Binding-site contacts:
Ligand atom C5 contacts residue ASN315 of chain 1.B at 3.7 Å.
Ligand atom C3 contacts residue ASN315 of chain 1.B at 3.8 Å.
Ligand atom C2 contacts residue ASN315 of chain 1.B at 2.5 Å.
Ligand atom O5 contacts residue ASN315 of chain 1.B at 2.5 Å (h-bond).
Ligand atom C4 contacts residue GLN564 of chain 1.B at 3.7 Å.
Ligand atom C4 contacts residue ASN315 of chain 1.B at 4.3 Å.
Ligand atom O4 contacts residue GLN564 of chain 1.B at 4.5 Å.
Ligand atom O5 contacts residue GLN564 of chain 1.B at 4.0 Å.
Ligand atom C7 contacts residue ASN315 of chain 1.B at 3.8 Å.
Ligand atom O7 contacts residue ASN315 of chain 1.B at 4.3 Å.
Ligand atom O6 contacts residue GLN564 of chain 1.B at 4.2 Å.
Ligand atom O7 contacts residue ARG312 of chain 1.B at 4.0 Å.
Ligand atom C5 contacts residue GLN564 of chain 1.B at 4.0 Å.
Ligand atom C6 contacts residue GLN564 of chain 1.B at 3.6 Å.
Ligand atom C1 contacts residue ASN315 of chain 1.B at 1.4 Å.
Ligand atom O7 contacts residue PHE313 of chain 1.B at 4.0 Å.
Ligand atom N2 contacts residue ASN315 of chain 1.B at 2.9 Å (h-bond).

A protein and the small-molecule ligand that binds it are described below.
Small molecule (SMILES): CC(=O)N[C@@H]1[C@@H](O)[C@H](O)[C@@H](CO)O[C@H]1O

Sequence of chain 1.B:
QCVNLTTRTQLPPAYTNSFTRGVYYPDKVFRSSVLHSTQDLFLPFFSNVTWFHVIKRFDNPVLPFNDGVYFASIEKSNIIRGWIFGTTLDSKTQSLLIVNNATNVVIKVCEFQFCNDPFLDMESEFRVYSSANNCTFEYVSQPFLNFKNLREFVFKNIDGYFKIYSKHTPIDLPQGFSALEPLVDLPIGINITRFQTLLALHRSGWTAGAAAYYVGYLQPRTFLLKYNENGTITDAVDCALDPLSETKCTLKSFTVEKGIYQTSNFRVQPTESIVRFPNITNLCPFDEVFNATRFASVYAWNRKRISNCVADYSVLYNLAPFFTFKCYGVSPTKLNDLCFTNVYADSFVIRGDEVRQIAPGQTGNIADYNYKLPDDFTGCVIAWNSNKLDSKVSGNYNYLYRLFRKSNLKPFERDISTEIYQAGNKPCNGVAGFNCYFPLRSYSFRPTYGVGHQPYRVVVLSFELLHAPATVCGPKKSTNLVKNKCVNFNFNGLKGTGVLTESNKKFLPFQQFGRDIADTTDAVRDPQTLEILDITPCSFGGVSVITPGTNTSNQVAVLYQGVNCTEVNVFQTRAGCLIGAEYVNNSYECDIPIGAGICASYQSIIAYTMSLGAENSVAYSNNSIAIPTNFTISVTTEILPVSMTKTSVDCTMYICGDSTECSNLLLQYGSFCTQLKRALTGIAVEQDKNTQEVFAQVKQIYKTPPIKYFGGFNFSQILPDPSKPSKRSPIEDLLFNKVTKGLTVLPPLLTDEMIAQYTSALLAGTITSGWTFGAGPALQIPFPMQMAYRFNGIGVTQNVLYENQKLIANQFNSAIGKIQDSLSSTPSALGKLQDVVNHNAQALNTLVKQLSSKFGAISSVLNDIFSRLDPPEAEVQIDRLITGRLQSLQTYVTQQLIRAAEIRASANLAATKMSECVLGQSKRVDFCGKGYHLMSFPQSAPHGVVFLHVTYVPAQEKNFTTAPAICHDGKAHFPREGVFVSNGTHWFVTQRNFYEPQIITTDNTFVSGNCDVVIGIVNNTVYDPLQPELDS